Binding-site contacts:
Ligand atom CD1 contacts residue ILE434 of chain 6.QA at 4.1 Å (hydrophobic).
Ligand atom CZ contacts residue PHE496 of chain 6.QA at 3.9 Å (hydrophobic).
Ligand atom CG contacts residue PHE496 of chain 6.QA at 4.0 Å (hydrophobic).
Ligand atom O contacts residue ARG442 of chain 6.QA at 4.3 Å.
Ligand atom C contacts residue ASN492 of chain 6.QA at 4.0 Å.
Ligand atom CZ contacts residue PRO438 of chain 6.QA at 3.4 Å (hydrophobic).
Ligand atom CE1 contacts residue ILE434 of chain 6.QA at 3.9 Å (hydrophobic).
Ligand atom O contacts residue ASN492 of chain 6.QA at 4.2 Å.
Ligand atom CG contacts residue ASN492 of chain 6.QA at 4.3 Å.
Ligand atom O contacts residue PRO438 of chain 6.QA at 4.0 Å.
Ligand atom CB contacts residue ASN492 of chain 6.QA at 3.8 Å.
Ligand atom C contacts residue ARG442 of chain 6.QA at 4.4 Å.
Ligand atom CD1 contacts residue PRO438 of chain 6.QA at 4.4 Å (hydrophobic).
Ligand atom N contacts residue ARG442 of chain 6.QA at 4.2 Å.
Ligand atom CE1 contacts residue PRO438 of chain 6.QA at 3.8 Å (hydrophobic).
Ligand atom N contacts residue SER491 of chain 6.QA at 4.1 Å.
Ligand atom CD1 contacts residue PHE496 of chain 6.QA at 3.7 Å (hydrophobic).
Ligand atom CE1 contacts residue PHE496 of chain 6.QA at 3.6 Å (hydrophobic).
Ligand atom CA contacts residue ASN492 of chain 6.QA at 3.3 Å.
Ligand atom CB contacts residue PHE496 of chain 6.QA at 3.9 Å (hydrophobic).
Ligand atom CD2 contacts residue PRO438 of chain 6.QA at 4.4 Å (hydrophobic).
Ligand atom CG contacts residue GLY495 of chain 6.QA at 4.4 Å.
Ligand atom CA contacts residue ARG442 of chain 6.QA at 3.6 Å.
Ligand atom N contacts residue ASN492 of chain 6.QA at 3.3 Å (h-bond).
Ligand atom CE2 contacts residue PRO438 of chain 6.QA at 3.7 Å (hydrophobic).
Ligand atom CE2 contacts residue ARG442 of chain 6.QA at 3.6 Å.
Ligand atom CD1 contacts residue ASN492 of chain 6.QA at 3.9 Å.
Ligand atom CB contacts residue GLY495 of chain 6.QA at 3.9 Å.
Ligand atom CD2 contacts residue ARG442 of chain 6.QA at 3.5 Å.

This protein binds this small molecule.
Small molecule (SMILES): N[C@@H](Cc1ccccc1)C(=O)NCC=O

Sequence of chain 6.QA:
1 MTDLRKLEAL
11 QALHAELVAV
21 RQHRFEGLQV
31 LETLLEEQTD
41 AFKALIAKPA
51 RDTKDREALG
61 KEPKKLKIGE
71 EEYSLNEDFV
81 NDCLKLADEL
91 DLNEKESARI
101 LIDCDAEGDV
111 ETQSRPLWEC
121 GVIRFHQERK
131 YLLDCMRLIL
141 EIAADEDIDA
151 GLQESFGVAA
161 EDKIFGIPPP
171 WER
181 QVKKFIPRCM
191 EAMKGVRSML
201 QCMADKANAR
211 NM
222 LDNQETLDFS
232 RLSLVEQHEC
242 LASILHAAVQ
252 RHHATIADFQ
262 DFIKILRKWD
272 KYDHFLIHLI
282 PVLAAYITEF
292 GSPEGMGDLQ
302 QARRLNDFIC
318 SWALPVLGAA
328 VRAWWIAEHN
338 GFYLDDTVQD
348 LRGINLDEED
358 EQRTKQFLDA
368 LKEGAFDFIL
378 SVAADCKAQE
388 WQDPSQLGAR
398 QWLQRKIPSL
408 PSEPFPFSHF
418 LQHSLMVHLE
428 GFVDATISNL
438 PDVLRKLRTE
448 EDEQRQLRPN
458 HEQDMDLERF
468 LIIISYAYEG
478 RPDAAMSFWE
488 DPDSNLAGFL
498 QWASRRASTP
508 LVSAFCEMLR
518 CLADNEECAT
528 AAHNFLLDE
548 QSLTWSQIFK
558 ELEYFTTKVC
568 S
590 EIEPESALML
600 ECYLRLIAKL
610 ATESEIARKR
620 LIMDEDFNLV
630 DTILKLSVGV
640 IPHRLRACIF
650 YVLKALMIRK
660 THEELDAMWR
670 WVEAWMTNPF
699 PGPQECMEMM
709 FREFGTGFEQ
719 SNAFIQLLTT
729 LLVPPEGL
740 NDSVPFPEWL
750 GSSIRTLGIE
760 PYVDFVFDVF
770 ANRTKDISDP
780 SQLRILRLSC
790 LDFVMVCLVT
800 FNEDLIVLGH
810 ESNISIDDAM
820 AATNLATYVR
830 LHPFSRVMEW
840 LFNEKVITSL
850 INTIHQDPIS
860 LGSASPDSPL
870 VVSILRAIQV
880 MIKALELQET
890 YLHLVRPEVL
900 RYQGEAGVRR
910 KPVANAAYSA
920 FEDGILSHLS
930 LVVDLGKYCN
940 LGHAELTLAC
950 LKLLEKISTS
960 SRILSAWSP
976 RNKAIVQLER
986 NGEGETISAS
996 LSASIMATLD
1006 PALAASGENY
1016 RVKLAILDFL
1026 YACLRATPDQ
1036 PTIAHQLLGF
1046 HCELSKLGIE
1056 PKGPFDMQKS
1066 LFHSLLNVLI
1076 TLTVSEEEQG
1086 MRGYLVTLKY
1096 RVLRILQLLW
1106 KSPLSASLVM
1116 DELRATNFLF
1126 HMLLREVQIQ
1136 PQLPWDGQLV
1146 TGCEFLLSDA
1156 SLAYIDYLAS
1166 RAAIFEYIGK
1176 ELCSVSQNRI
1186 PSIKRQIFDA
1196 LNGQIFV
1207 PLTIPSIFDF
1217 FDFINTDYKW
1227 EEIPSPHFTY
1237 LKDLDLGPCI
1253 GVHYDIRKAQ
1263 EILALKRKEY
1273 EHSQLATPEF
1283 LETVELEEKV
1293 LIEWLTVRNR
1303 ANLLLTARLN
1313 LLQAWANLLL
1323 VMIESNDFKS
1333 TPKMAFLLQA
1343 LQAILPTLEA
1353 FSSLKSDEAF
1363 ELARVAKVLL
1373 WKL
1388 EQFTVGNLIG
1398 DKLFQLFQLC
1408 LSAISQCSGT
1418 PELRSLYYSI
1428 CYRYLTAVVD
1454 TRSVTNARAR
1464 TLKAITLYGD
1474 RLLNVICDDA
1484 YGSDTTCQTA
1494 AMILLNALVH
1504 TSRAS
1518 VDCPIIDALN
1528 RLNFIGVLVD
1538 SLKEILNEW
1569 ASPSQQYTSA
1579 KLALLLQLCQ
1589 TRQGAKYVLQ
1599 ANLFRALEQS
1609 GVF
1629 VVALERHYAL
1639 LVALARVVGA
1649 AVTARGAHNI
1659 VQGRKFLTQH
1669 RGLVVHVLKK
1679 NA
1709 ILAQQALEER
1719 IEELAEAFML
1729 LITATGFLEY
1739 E